Sequence of chain 1.B:
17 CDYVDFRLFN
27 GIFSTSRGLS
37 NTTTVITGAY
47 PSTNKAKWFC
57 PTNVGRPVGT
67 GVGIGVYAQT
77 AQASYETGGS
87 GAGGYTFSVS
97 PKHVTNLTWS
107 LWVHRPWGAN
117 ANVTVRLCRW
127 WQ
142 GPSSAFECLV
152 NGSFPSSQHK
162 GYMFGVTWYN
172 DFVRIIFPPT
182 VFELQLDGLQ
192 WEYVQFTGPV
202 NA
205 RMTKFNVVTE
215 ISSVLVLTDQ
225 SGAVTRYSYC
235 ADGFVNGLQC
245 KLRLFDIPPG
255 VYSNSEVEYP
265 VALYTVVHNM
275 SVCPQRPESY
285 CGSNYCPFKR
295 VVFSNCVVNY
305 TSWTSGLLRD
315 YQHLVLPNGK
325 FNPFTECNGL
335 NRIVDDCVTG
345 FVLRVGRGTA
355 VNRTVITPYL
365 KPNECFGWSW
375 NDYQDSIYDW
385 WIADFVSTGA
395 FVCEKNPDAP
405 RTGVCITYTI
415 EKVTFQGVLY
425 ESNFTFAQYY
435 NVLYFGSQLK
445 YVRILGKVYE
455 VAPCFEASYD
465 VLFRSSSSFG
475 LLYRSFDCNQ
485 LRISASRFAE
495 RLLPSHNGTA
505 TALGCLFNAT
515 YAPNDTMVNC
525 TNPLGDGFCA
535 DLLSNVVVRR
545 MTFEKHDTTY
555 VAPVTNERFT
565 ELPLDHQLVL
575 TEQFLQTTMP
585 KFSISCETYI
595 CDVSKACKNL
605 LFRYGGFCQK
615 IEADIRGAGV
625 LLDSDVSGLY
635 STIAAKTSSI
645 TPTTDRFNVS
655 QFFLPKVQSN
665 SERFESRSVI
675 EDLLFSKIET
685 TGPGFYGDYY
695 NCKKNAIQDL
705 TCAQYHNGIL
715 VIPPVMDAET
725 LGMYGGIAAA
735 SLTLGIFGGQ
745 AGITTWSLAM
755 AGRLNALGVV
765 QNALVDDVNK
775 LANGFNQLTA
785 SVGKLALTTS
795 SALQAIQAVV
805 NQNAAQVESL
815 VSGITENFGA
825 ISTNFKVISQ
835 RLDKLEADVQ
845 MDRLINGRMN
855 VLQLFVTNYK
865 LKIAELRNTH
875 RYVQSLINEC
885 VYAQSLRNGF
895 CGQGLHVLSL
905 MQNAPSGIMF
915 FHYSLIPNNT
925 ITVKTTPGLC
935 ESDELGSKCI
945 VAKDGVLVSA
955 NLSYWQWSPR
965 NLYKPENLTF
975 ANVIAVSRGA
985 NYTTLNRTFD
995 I

Binding-site contacts:
Ligand atom C5 contacts residue ASN512 of chain 1.B at 3.4 Å.
Ligand atom C8 contacts residue SER471 of chain 1.B at 4.3 Å.
Ligand atom C2 contacts residue ASN512 of chain 1.B at 3.9 Å.
Ligand atom C7 contacts residue SER472 of chain 1.B at 4.4 Å.
Ligand atom O5 contacts residue PHE511 of chain 1.B at 4.3 Å.
Ligand atom O7 contacts residue SER472 of chain 1.B at 3.5 Å.
Ligand atom C6 contacts residue ASN512 of chain 1.B at 4.0 Å.
Ligand atom C6 contacts residue PHE511 of chain 1.B at 3.9 Å (hydrophobic).
Ligand atom C7 contacts residue PHE473 of chain 1.B at 4.2 Å (hydrophobic).
Ligand atom O7 contacts residue PHE473 of chain 1.B at 3.2 Å (h-bond).
Ligand atom C7 contacts residue ASN512 of chain 1.B at 3.9 Å.
Ligand atom C1 contacts residue ASN512 of chain 1.B at 3.4 Å.
Ligand atom C7 contacts residue SER471 of chain 1.B at 4.2 Å.
Ligand atom O6 contacts residue ASN512 of chain 1.B at 3.9 Å.
Ligand atom O6 contacts residue PHE511 of chain 1.B at 3.3 Å.
Ligand atom O5 contacts residue ASN512 of chain 1.B at 2.7 Å (h-bond).
Ligand atom N2 contacts residue ASN512 of chain 1.B at 3.3 Å (h-bond).
Ligand atom O7 contacts residue ASN512 of chain 1.B at 4.0 Å.
Ligand atom O7 contacts residue SER471 of chain 1.B at 4.0 Å.

A protein and the small-molecule ligand that binds it are described below.
Small molecule (SMILES): CC(=O)N[C@@H]1[C@@H](O)[C@H](O)[C@@H](CO)O[C@H]1O